A small-molecule ligand and the protein it binds are described below.
Small molecule (SMILES): O=C(O)Cc1cccc(O)c1

Sequence of chain 2.I:
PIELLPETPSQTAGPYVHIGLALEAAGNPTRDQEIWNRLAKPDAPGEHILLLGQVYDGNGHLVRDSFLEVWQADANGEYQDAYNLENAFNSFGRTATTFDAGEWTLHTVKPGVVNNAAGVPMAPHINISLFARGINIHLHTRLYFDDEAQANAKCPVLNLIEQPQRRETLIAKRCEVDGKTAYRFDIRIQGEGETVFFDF

Binding-site contacts:
Ligand atom C5 contacts residue GLN177 of chain 2.J at 4.2 Å.
Ligand atom C4 contacts residue GLN177 of chain 2.J at 4.1 Å.
Ligand atom C4 contacts residue GLY14 of chain 2.I at 3.6 Å.
Ligand atom C1 contacts residue PRO15 of chain 2.I at 3.7 Å (hydrophobic).
Ligand atom C3 contacts residue TYR147 of chain 2.J at 2.8 Å (hydrophobic).
Ligand atom C6 contacts residue PRO15 of chain 2.I at 4.0 Å (hydrophobic).
Ligand atom C5 contacts residue THR12 of chain 2.I at 3.8 Å.
Ligand atom O3 contacts residue TYR108 of chain 2.J at 3.1 Å (h-bond).
Ligand atom C5 contacts residue GLY14 of chain 2.I at 3.9 Å.
Ligand atom C8 contacts residue PRO15 of chain 2.I at 3.7 Å (hydrophobic).
Ligand atom C4 contacts residue TYR147 of chain 2.J at 3.7 Å (hydrophobic).
Ligand atom O2 contacts residue TRP149 of chain 2.J at 3.5 Å.
Ligand atom C2 contacts residue FE1 of chain 2.Y at 3.8 Å.
Ligand atom O3 contacts residue FE1 of chain 2.Y at 1.9 Å.
Ligand atom O3 contacts residue HIS162 of chain 2.J at 3.1 Å (h-bond).
Ligand atom C5 contacts residue ILE191 of chain 2.J at 3.5 Å (hydrophobic).
Ligand atom C3 contacts residue GLY14 of chain 2.I at 4.2 Å.
Ligand atom C7 contacts residue TRP149 of chain 2.J at 3.0 Å (hydrophobic).
Ligand atom C3 contacts residue HIS162 of chain 2.J at 3.9 Å.
Ligand atom O3 contacts residue TYR16 of chain 2.I at 3.9 Å.
Ligand atom C4 contacts residue ARG157 of chain 2.J at 3.5 Å.
Ligand atom C5 contacts residue ARG157 of chain 2.J at 3.4 Å.
Ligand atom O2 contacts residue PRO15 of chain 2.I at 3.8 Å.
Ligand atom O1 contacts residue PRO15 of chain 2.I at 3.7 Å.
Ligand atom C4 contacts residue PRO15 of chain 2.I at 3.9 Å (hydrophobic).
Ligand atom C6 contacts residue ILE191 of chain 2.J at 3.3 Å (hydrophobic).
Ligand atom C5 contacts residue PRO15 of chain 2.I at 4.1 Å (hydrophobic).
Ligand atom O3 contacts residue PRO15 of chain 2.I at 4.1 Å.
Ligand atom C3 contacts residue PRO15 of chain 2.I at 3.6 Å (hydrophobic).
Ligand atom O1 contacts residue TRP149 of chain 2.J at 3.6 Å.
Ligand atom C2 contacts residue PRO15 of chain 2.I at 3.5 Å (hydrophobic).
Ligand atom C1 contacts residue TYR147 of chain 2.J at 4.1 Å (hydrophobic).
Ligand atom C2 contacts residue TYR147 of chain 2.J at 3.0 Å (hydrophobic).
Ligand atom O3 contacts residue TYR147 of chain 2.J at 2.5 Å (h-bond).
Ligand atom C6 contacts residue ARG157 of chain 2.J at 4.0 Å.
Ligand atom C4 contacts residue HIS162 of chain 2.J at 3.4 Å.
Ligand atom C8 contacts residue TRP149 of chain 2.J at 3.4 Å (hydrophobic).
Ligand atom C4 contacts residue FE1 of chain 2.Y at 3.4 Å.
Ligand atom O3 contacts residue HIS160 of chain 2.J at 3.8 Å.
Ligand atom C3 contacts residue FE1 of chain 2.Y at 2.8 Å.

Sequence of chain 2.J:
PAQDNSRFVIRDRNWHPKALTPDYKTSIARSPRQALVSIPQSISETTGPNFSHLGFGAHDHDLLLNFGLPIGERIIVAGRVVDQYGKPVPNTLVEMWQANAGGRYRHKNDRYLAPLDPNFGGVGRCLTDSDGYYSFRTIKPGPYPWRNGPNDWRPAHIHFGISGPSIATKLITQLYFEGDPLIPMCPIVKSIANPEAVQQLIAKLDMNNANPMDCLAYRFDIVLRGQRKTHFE